Binding-site contacts:
Ligand atom O7 contacts residue GLN1090 of chain 1.E at 4.5 Å.
Ligand atom C3 contacts residue ASN736 of chain 1.E at 3.8 Å.
Ligand atom C7 contacts residue ASN736 of chain 1.E at 3.7 Å.
Ligand atom O5 contacts residue ASN736 of chain 1.E at 2.4 Å (h-bond).
Ligand atom C2 contacts residue ASN736 of chain 1.E at 2.4 Å.
Ligand atom C8 contacts residue ASN736 of chain 1.E at 4.3 Å.
Ligand atom N2 contacts residue ASN736 of chain 1.E at 2.9 Å (h-bond).
Ligand atom C5 contacts residue ASN736 of chain 1.E at 3.7 Å.
Ligand atom C8 contacts residue THR735 of chain 1.E at 4.3 Å.
Ligand atom C4 contacts residue ASN736 of chain 1.E at 4.2 Å.
Ligand atom O5 contacts residue GLN1090 of chain 1.E at 4.2 Å.
Ligand atom C5 contacts residue LEU941 of chain 1.E at 4.2 Å (hydrophobic).
Ligand atom C1 contacts residue GLN1090 of chain 1.E at 3.9 Å.
Ligand atom C2 contacts residue GLN1090 of chain 1.E at 4.2 Å.
Ligand atom C1 contacts residue ASN736 of chain 1.E at 1.4 Å.
Ligand atom O7 contacts residue ASN736 of chain 1.E at 4.2 Å.

The small molecule below binds the protein below.
Small molecule (SMILES): CC(=O)N[C@@H]1[C@@H](O)[C@H](O)[C@@H](CO)O[C@H]1O

Sequence of chain 1.E:
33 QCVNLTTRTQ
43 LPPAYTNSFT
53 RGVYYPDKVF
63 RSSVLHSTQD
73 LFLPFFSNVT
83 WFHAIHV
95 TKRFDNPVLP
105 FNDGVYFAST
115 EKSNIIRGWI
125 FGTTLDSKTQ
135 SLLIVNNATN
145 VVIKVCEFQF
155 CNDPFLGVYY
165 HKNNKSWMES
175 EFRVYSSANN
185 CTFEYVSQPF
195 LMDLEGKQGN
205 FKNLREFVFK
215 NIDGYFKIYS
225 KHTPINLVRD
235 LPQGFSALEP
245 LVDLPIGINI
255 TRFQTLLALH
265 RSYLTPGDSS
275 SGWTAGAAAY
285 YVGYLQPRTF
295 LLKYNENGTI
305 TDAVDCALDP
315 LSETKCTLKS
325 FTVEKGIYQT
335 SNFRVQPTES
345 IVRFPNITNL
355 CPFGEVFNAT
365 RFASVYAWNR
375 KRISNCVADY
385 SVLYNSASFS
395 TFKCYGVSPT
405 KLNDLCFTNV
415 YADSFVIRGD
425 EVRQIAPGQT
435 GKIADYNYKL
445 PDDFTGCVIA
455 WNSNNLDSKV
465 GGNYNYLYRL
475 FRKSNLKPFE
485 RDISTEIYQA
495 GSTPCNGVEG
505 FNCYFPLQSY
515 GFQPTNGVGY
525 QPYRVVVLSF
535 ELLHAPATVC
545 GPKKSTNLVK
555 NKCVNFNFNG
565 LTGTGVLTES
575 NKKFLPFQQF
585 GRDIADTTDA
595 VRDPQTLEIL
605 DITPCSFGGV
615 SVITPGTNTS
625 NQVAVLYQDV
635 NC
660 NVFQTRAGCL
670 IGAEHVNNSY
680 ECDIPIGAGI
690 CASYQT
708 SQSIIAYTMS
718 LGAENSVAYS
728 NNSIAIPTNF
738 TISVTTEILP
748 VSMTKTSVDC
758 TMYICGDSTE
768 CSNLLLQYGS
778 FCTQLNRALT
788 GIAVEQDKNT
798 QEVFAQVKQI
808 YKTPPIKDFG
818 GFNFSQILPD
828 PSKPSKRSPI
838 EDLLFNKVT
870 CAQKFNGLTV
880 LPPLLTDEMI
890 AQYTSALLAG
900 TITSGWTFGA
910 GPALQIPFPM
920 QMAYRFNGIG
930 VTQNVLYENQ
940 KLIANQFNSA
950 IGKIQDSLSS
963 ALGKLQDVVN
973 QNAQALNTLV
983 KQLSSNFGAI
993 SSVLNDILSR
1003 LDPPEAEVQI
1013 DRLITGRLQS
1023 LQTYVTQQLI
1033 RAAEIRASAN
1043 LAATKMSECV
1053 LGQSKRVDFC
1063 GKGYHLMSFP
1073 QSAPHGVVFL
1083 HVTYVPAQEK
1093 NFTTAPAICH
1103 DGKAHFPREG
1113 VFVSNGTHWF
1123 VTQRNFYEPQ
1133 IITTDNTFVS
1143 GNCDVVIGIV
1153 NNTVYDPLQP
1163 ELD